Sequence of chain 3.A:
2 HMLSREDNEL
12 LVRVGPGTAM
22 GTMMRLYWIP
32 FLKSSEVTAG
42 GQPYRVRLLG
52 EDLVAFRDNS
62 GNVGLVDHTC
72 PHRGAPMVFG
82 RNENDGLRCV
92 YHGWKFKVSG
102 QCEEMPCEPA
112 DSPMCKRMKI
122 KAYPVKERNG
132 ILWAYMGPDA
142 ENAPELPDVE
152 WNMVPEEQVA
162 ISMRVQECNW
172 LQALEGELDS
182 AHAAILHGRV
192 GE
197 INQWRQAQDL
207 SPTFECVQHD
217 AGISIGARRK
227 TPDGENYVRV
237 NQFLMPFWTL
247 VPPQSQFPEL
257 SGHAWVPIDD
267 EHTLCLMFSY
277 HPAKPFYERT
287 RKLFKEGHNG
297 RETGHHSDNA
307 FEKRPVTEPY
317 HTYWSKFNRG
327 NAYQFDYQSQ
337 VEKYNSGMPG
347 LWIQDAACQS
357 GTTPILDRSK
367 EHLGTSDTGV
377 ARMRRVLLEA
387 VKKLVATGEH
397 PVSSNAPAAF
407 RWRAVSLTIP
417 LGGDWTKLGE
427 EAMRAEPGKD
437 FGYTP

Sequence of chain 2.A:
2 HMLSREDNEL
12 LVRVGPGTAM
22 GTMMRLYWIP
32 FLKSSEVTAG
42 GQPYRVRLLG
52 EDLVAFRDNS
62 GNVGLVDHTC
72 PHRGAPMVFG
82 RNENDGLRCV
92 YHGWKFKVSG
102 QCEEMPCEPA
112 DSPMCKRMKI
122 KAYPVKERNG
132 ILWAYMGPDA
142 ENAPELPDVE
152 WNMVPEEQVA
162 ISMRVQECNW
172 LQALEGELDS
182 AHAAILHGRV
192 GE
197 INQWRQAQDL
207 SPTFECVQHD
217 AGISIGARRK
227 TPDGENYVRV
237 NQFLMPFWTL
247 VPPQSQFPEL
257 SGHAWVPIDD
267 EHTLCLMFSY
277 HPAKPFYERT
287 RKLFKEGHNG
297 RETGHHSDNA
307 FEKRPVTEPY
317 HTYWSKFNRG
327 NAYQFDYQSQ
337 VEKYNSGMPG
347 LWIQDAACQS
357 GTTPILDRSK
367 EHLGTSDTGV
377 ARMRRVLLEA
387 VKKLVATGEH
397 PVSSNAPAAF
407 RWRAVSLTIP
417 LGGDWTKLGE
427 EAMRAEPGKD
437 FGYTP

The protein below binds the small molecule below.
Small molecule (SMILES): NCC(=O)O

Binding-site contacts:
Ligand atom O contacts residue ILE186 of chain 3.A at 4.4 Å.
Ligand atom C contacts residue ARG89 of chain 2.A at 4.4 Å.
Ligand atom O contacts residue ASN341 of chain 3.A at 4.3 Å.
Ligand atom N contacts residue ASN341 of chain 3.A at 4.1 Å.
Ligand atom N contacts residue ARG82 of chain 2.A at 3.8 Å.
Ligand atom CA contacts residue ARG89 of chain 2.A at 4.0 Å.
Ligand atom OXT contacts residue ARG89 of chain 2.A at 4.2 Å.
Ligand atom N contacts residue ARG89 of chain 2.A at 4.0 Å.